Sequence of chain 1.A:
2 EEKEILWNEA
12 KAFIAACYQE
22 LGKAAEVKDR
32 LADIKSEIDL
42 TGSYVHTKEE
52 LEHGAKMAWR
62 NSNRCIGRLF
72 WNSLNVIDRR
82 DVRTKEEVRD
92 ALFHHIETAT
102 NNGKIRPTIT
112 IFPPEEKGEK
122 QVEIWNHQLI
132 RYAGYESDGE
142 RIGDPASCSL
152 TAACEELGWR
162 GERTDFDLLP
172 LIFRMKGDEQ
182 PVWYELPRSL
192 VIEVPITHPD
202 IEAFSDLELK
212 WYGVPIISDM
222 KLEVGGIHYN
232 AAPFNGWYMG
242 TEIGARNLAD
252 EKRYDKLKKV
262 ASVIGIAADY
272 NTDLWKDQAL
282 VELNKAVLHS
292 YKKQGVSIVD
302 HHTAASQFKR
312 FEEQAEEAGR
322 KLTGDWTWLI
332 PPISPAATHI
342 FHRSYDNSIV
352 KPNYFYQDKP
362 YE

Binding-site contacts:
Ligand atom C15 contacts residue HIS128 of chain 1.A at 3.7 Å.
Ligand atom S01 contacts residue GLY237 of chain 1.A at 3.5 Å (h-bond).
Ligand atom N14 contacts residue TRP238 of chain 1.A at 2.8 Å (h-bond).
Ligand atom C03 contacts residue ILE218 of chain 1.A at 3.6 Å (hydrophobic).
Ligand atom N14 contacts residue PRO216 of chain 1.A at 3.9 Å.
Ligand atom C06 contacts residue GLU243 of chain 1.A at 3.6 Å.
Ligand atom C08 contacts residue GLU243 of chain 1.A at 3.4 Å.
Ligand atom C10 contacts residue HEM1 of chain 1.B at 3.4 Å.
Ligand atom C11 contacts residue HEM1 of chain 1.B at 3.6 Å.
Ligand atom C13 contacts residue HEM1 of chain 1.B at 3.9 Å.
Ligand atom C18 contacts residue HEM1 of chain 1.B at 3.8 Å.
Ligand atom C17 contacts residue HIS128 of chain 1.A at 3.5 Å.
Ligand atom C22 contacts residue ARG132 of chain 1.A at 3.8 Å.
Ligand atom S01 contacts residue HEM1 of chain 1.B at 3.3 Å.
Ligand atom C02 contacts residue ASN236 of chain 1.A at 3.4 Å.
Ligand atom N14 contacts residue TYR239 of chain 1.A at 3.8 Å.
Ligand atom C02 contacts residue HEM1 of chain 1.B at 3.8 Å.
Ligand atom C12 contacts residue HEM1 of chain 1.B at 3.9 Å.
Ligand atom C10 contacts residue ILE218 of chain 1.A at 3.8 Å (hydrophobic).
Ligand atom C12 contacts residue ILE218 of chain 1.A at 3.4 Å (hydrophobic).
Ligand atom C05 contacts residue PRO216 of chain 1.A at 3.9 Å (hydrophobic).
Ligand atom C03 contacts residue ASN236 of chain 1.A at 3.7 Å.
Ligand atom C17 contacts residue HEM1 of chain 1.B at 3.9 Å.
Ligand atom C15 contacts residue GLN129 of chain 1.A at 3.8 Å.
Ligand atom N14 contacts residue GLU243 of chain 1.A at 2.9 Å (salt-bridge).
Ligand atom C02 contacts residue PHE235 of chain 1.A at 3.6 Å (hydrophobic).
Ligand atom C03 contacts residue PHE235 of chain 1.A at 3.7 Å (hydrophobic).
Ligand atom C11 contacts residue ILE218 of chain 1.A at 3.4 Å (hydrophobic).
Ligand atom C15 contacts residue ILE218 of chain 1.A at 3.4 Å (hydrophobic).
Ligand atom C03 contacts residue GLY237 of chain 1.A at 3.7 Å.
Ligand atom C09 contacts residue HEM1 of chain 1.B at 3.5 Å.
Ligand atom C04 contacts residue PRO216 of chain 1.A at 3.6 Å (hydrophobic).
Ligand atom N14 contacts residue HEM1 of chain 1.B at 3.9 Å.
Ligand atom N07 contacts residue GLU243 of chain 1.A at 2.7 Å (salt-bridge).
Ligand atom N16 contacts residue HEM1 of chain 1.B at 2.9 Å (h-bond).
Ligand atom C04 contacts residue ILE218 of chain 1.A at 3.8 Å (hydrophobic).
Ligand atom C02 contacts residue GLY237 of chain 1.A at 3.0 Å.
Ligand atom C08 contacts residue HEM1 of chain 1.B at 3.7 Å.
Ligand atom C13 contacts residue GLU243 of chain 1.A at 3.5 Å.
Ligand atom C03 contacts residue PRO216 of chain 1.A at 3.3 Å (hydrophobic).

A protein and the small-molecule ligand that binds it are described below.
Small molecule (SMILES): N=C(Nc1cccc(CNC[C@@H]2CCCN2)c1)c1cccs1